Sequence of chain 1.B:
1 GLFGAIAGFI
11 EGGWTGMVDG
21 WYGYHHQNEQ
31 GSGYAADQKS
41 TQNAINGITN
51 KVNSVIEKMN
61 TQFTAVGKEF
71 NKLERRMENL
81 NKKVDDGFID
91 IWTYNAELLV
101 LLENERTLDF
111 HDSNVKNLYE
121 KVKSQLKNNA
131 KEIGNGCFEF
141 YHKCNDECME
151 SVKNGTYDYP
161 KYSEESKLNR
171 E

A small-molecule ligand and the protein it binds are described below.
Small molecule (SMILES): CC(=O)Nc1ccc2oc(-c3ccnc(C(=O)N4CCN([C@H](c5ccccc5)c5nnn(C)n5)CC4)c3)nc2c1

Sequence of chain 1.A:
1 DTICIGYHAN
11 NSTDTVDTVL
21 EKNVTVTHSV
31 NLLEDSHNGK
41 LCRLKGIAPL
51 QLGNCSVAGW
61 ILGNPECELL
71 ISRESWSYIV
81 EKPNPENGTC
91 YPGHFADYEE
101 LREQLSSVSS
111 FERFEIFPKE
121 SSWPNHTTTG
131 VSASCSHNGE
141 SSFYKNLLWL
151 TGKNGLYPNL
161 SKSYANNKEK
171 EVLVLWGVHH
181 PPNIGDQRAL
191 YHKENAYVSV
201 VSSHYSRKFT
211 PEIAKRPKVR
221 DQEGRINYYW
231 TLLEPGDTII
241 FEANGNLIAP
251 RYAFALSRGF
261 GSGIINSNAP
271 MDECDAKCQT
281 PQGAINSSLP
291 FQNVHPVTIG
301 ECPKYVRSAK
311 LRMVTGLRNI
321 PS

Binding-site contacts:
Ligand atom O24 contacts residue HIS28 of chain 1.A at 3.6 Å.
Ligand atom C60 contacts residue ILE56 of chain 1.B at 3.9 Å (hydrophobic).
Ligand atom O13 contacts residue THR49 of chain 1.B at 3.8 Å.
Ligand atom C28 contacts residue HIS28 of chain 1.A at 3.5 Å.
Ligand atom N56 contacts residue ILE45 of chain 1.B at 3.8 Å.
Ligand atom C1 contacts residue ASN53 of chain 1.B at 3.3 Å.
Ligand atom C25 contacts residue ILE45 of chain 1.B at 3.6 Å (hydrophobic).
Ligand atom C12 contacts residue VAL52 of chain 1.B at 3.8 Å (hydrophobic).
Ligand atom C43 contacts residue GLY20 of chain 1.B at 3.6 Å.
Ligand atom N53 contacts residue ILE45 of chain 1.B at 3.6 Å.
Ligand atom N14 contacts residue TRP21 of chain 1.B at 3.6 Å.
Ligand atom C46 contacts residue VAL18 of chain 1.B at 3.6 Å (hydrophobic).
Ligand atom N53 contacts residue GLY20 of chain 1.B at 3.8 Å.
Ligand atom C41 contacts residue HIS8 of chain 1.A at 3.6 Å.
Ligand atom N7 contacts residue ILE56 of chain 1.B at 3.4 Å.
Ligand atom N54 contacts residue ASP19 of chain 1.B at 3.7 Å.
Ligand atom C52 contacts residue ILE45 of chain 1.B at 3.7 Å (hydrophobic).
Ligand atom C29 contacts residue TRP21 of chain 1.B at 3.8 Å (hydrophobic).
Ligand atom C23 contacts residue THR315 of chain 1.A at 3.6 Å.
Ligand atom C42 contacts residue HIS28 of chain 1.A at 3.8 Å.
Ligand atom C2 contacts residue VAL52 of chain 1.B at 3.6 Å (hydrophobic).
Ligand atom O59 contacts residue VAL30 of chain 1.A at 3.8 Å.
Ligand atom C58 contacts residue ILE56 of chain 1.B at 3.8 Å (hydrophobic).
Ligand atom N53 contacts residue THR41 of chain 1.B at 3.5 Å.
Ligand atom C16 contacts residue THR49 of chain 1.B at 3.2 Å.
Ligand atom C60 contacts residue SER288 of chain 1.A at 3.8 Å.
Ligand atom C41 contacts residue VAL18 of chain 1.B at 3.5 Å (hydrophobic).
Ligand atom C2 contacts residue ASN53 of chain 1.B at 3.3 Å.
Ligand atom N54 contacts residue ILE45 of chain 1.B at 3.6 Å.
Ligand atom C1 contacts residue VAL52 of chain 1.B at 3.6 Å (hydrophobic).
Ligand atom C29 contacts residue HIS28 of chain 1.A at 3.6 Å.
Ligand atom C15 contacts residue ILE48 of chain 1.B at 3.6 Å (hydrophobic).
Ligand atom C42 contacts residue GLY20 of chain 1.B at 3.4 Å.
Ligand atom N55 contacts residue ILE45 of chain 1.B at 3.8 Å.
Ligand atom C42 contacts residue HIS8 of chain 1.A at 3.6 Å.
Ligand atom C15 contacts residue THR49 of chain 1.B at 3.6 Å.
Ligand atom C43 contacts residue TRP21 of chain 1.B at 3.6 Å (hydrophobic).
Ligand atom O24 contacts residue THR315 of chain 1.A at 2.7 Å (h-bond).
Ligand atom C19 contacts residue THR315 of chain 1.A at 3.8 Å.
Ligand atom N53 contacts residue ASP19 of chain 1.B at 3.7 Å.